The small molecule below binds the protein below.
Small molecule (SMILES): CC(=O)N[C@@H]1[C@@H](O)[C@H](O)[C@@H](CO)O[C@H]1O

Sequence of chain 24.B:
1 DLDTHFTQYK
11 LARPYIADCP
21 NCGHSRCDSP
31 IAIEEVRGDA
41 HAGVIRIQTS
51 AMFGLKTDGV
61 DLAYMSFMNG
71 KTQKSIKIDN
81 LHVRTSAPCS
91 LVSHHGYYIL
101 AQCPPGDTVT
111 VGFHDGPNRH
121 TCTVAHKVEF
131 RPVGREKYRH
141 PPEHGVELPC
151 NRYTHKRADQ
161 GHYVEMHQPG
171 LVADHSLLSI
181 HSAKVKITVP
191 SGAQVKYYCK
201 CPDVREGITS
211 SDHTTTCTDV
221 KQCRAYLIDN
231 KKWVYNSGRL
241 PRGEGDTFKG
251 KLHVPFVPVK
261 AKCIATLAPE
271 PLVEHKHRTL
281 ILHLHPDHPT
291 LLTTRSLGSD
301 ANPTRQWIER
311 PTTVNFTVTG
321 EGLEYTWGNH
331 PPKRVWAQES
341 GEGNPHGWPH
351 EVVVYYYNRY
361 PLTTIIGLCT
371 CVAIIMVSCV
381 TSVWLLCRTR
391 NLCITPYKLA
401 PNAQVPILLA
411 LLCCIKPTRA

Binding-site contacts:
Ligand atom C2 contacts residue ASN315 of chain 24.B at 2.5 Å.
Ligand atom N2 contacts residue ASN315 of chain 24.B at 2.8 Å (h-bond).
Ligand atom O7 contacts residue ASN315 of chain 24.B at 4.2 Å.
Ligand atom C3 contacts residue ASN315 of chain 24.B at 3.8 Å.
Ligand atom O5 contacts residue ASN315 of chain 24.B at 2.4 Å (h-bond).
Ligand atom C5 contacts residue ASN315 of chain 24.B at 3.7 Å.
Ligand atom O5 contacts residue THR313 of chain 24.B at 4.3 Å.
Ligand atom C8 contacts residue ASN315 of chain 24.B at 3.5 Å.
Ligand atom C8 contacts residue ILE281 of chain 24.B at 4.5 Å (hydrophobic).
Ligand atom O5 contacts residue VAL314 of chain 24.B at 3.8 Å.
Ligand atom C1 contacts residue ASN315 of chain 24.B at 1.4 Å.
Ligand atom C1 contacts residue VAL314 of chain 24.B at 4.4 Å (hydrophobic).
Ligand atom C7 contacts residue ASN315 of chain 24.B at 3.3 Å.
Ligand atom C6 contacts residue ASN315 of chain 24.B at 4.5 Å.
Ligand atom C6 contacts residue THR313 of chain 24.B at 4.5 Å.
Ligand atom C4 contacts residue ASN315 of chain 24.B at 4.3 Å.